Sequence of chain 1.A:
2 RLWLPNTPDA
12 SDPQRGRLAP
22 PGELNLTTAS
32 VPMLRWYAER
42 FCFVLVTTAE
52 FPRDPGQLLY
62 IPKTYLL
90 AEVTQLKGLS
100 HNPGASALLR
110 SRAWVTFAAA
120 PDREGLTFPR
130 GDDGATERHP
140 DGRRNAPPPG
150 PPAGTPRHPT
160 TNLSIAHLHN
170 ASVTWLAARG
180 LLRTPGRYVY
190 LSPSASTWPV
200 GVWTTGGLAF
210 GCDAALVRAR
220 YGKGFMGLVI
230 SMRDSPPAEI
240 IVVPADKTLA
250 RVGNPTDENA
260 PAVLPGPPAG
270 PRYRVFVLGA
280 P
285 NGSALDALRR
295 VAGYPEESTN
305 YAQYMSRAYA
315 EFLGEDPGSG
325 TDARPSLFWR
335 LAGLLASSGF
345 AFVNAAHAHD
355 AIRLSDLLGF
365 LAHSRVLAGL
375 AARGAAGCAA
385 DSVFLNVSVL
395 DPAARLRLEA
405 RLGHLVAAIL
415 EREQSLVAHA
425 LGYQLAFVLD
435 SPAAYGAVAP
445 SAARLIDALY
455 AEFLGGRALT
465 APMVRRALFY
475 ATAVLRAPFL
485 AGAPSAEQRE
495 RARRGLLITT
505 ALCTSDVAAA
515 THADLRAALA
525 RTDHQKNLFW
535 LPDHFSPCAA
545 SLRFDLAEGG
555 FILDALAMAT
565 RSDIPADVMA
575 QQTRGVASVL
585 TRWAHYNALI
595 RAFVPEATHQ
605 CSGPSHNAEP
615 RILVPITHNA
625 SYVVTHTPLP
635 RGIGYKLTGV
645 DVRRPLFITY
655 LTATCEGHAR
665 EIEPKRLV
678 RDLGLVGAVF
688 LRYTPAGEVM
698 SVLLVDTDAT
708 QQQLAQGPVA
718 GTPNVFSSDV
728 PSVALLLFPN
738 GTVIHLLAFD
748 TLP

Binding-site contacts:
Ligand atom C4 contacts residue ASN623 of chain 1.A at 3.6 Å.
Ligand atom C3 contacts residue ASN623 of chain 1.A at 3.2 Å.
Ligand atom C2 contacts residue ASN623 of chain 1.A at 1.9 Å.
Ligand atom N2 contacts residue HIS622 of chain 1.A at 4.0 Å.
Ligand atom C5 contacts residue ASN623 of chain 1.A at 3.5 Å.
Ligand atom N2 contacts residue ASN623 of chain 1.A at 2.7 Å (h-bond).
Ligand atom C7 contacts residue HIS622 of chain 1.A at 3.8 Å.
Ligand atom C8 contacts residue HIS622 of chain 1.A at 3.7 Å.
Ligand atom O5 contacts residue ASN623 of chain 1.A at 2.4 Å (h-bond).
Ligand atom C1 contacts residue ASN623 of chain 1.A at 1.5 Å.
Ligand atom O7 contacts residue ASN623 of chain 1.A at 3.6 Å (h-bond).
Ligand atom C1 contacts residue HIS622 of chain 1.A at 4.5 Å.
Ligand atom O6 contacts residue ASN623 of chain 1.A at 4.3 Å.
Ligand atom O7 contacts residue HIS622 of chain 1.A at 4.4 Å.
Ligand atom C7 contacts residue ASN623 of chain 1.A at 3.4 Å.
Ligand atom O3 contacts residue ASN623 of chain 1.A at 3.9 Å.

A small-molecule ligand and the protein it binds are described below.
Small molecule (SMILES): CC(=O)N[C@@H]1[C@@H](O)[C@H](O)[C@@H](CO)O[C@H]1O